The small molecule below binds the protein below.
Small molecule (SMILES): CC(=O)N[C@@H]1[C@@H](O)[C@H](O)[C@@H](CO)O[C@H]1O

Binding-site contacts:
Ligand atom C3 contacts residue ASN253 of chain 1.C at 3.8 Å.
Ligand atom C2 contacts residue ASN253 of chain 1.C at 2.5 Å.
Ligand atom C5 contacts residue SER255 of chain 1.C at 3.9 Å.
Ligand atom C4 contacts residue ASN253 of chain 1.C at 4.2 Å.
Ligand atom N2 contacts residue ASN253 of chain 1.C at 3.0 Å (h-bond).
Ligand atom O5 contacts residue SER255 of chain 1.C at 3.9 Å.
Ligand atom C7 contacts residue ASN253 of chain 1.C at 3.5 Å.
Ligand atom C8 contacts residue THR240 of chain 1.C at 3.6 Å.
Ligand atom C7 contacts residue THR240 of chain 1.C at 4.3 Å.
Ligand atom C1 contacts residue SER255 of chain 1.C at 4.0 Å.
Ligand atom C6 contacts residue SER255 of chain 1.C at 4.4 Å.
Ligand atom C5 contacts residue ASN253 of chain 1.C at 3.7 Å.
Ligand atom C8 contacts residue LEU236 of chain 1.C at 3.9 Å (hydrophobic).
Ligand atom O5 contacts residue ASN253 of chain 1.C at 2.4 Å (h-bond).
Ligand atom C8 contacts residue THR239 of chain 1.C at 3.4 Å.
Ligand atom C1 contacts residue ASN253 of chain 1.C at 1.4 Å.
Ligand atom O7 contacts residue ASN253 of chain 1.C at 3.6 Å.

Sequence of chain 1.C:
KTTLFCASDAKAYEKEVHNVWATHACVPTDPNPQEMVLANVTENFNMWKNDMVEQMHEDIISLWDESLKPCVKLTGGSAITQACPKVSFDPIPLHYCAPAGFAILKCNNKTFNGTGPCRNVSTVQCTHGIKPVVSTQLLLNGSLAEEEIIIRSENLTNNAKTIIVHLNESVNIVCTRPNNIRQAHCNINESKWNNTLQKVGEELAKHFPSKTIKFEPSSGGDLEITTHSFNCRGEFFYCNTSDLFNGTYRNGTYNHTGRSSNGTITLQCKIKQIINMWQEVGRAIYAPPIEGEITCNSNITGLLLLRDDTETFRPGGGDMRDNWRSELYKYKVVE